Sequence of chain 29.B:
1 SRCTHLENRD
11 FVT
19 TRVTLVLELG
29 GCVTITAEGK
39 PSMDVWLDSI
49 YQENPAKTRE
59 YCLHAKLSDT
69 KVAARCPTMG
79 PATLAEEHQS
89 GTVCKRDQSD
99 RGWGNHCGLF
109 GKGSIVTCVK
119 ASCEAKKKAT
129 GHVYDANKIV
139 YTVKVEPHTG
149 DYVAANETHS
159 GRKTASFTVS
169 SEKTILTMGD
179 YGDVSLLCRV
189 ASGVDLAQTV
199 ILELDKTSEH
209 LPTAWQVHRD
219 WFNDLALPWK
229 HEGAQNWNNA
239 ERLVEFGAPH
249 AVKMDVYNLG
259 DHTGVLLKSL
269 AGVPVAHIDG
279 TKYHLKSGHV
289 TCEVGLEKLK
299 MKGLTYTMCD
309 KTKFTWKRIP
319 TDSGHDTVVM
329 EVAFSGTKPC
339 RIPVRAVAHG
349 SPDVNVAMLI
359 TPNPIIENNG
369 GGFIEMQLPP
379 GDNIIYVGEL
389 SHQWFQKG

Sequence of chain 47.B:
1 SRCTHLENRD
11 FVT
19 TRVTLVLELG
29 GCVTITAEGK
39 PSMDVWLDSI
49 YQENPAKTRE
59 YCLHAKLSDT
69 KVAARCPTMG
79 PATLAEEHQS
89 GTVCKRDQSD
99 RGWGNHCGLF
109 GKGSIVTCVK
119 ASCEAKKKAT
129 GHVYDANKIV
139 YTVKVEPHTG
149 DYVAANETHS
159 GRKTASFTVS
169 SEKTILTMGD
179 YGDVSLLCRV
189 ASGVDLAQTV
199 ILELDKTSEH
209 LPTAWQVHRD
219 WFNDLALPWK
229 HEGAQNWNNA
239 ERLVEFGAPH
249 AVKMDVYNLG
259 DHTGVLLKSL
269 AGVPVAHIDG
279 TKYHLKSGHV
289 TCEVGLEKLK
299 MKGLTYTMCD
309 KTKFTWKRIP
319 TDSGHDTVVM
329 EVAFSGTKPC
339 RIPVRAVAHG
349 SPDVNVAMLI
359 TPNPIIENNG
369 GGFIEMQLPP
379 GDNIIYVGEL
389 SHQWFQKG

Binding-site contacts:
Ligand atom O7 contacts residue HIS104 of chain 47.B at 4.2 Å.
Ligand atom C6 contacts residue HIS104 of chain 47.B at 3.7 Å.
Ligand atom C7 contacts residue GLU155 of chain 29.B at 4.1 Å.
Ligand atom C5 contacts residue ASN154 of chain 29.B at 3.7 Å.
Ligand atom C7 contacts residue ASN154 of chain 29.B at 3.3 Å.
Ligand atom O5 contacts residue ASN154 of chain 29.B at 2.4 Å (h-bond).
Ligand atom C5 contacts residue HIS104 of chain 47.B at 3.3 Å.
Ligand atom C1 contacts residue HIS104 of chain 47.B at 3.2 Å.
Ligand atom O6 contacts residue HIS104 of chain 47.B at 2.9 Å.
Ligand atom C4 contacts residue ASN154 of chain 29.B at 4.2 Å.
Ligand atom C8 contacts residue GLU155 of chain 29.B at 3.8 Å.
Ligand atom N2 contacts residue ASN154 of chain 29.B at 2.9 Å (h-bond).
Ligand atom C8 contacts residue ASN154 of chain 29.B at 3.8 Å.
Ligand atom O5 contacts residue HIS104 of chain 47.B at 3.2 Å (h-bond).
Ligand atom C2 contacts residue ASN154 of chain 29.B at 2.4 Å.
Ligand atom C1 contacts residue ASN154 of chain 29.B at 1.4 Å.
Ligand atom C3 contacts residue ASN154 of chain 29.B at 3.8 Å.
Ligand atom C2 contacts residue HIS104 of chain 47.B at 4.4 Å.
Ligand atom O7 contacts residue GLU155 of chain 29.B at 3.8 Å.
Ligand atom O7 contacts residue ASN154 of chain 29.B at 3.1 Å (h-bond).

This small molecule binds to this protein.
Small molecule (SMILES): CC(=O)N[C@@H]1[C@@H](O)[C@H](O)[C@@H](CO)O[C@H]1O